This protein binds this small molecule.
Small molecule (SMILES): CC(C)(C)OC(=O)N[C@@H](CSC[C@@H](Nc1ccccc1)C(=O)NCc1cccnc1)Cc1c[nH]c2ccccc12

Binding-site contacts:
Ligand atom C13 contacts residue ILE281 of chain 2.A at 3.8 Å (hydrophobic).
Ligand atom C40 contacts residue HEM1 of chain 2.B at 3.3 Å.
Ligand atom C39 contacts residue ARG85 of chain 2.A at 3.4 Å.
Ligand atom S11 contacts residue PHE88 of chain 2.A at 3.6 Å.
Ligand atom N27 contacts residue HEM1 of chain 2.B at 2.3 Å.
Ligand atom C03 contacts residue PHE195 of chain 2.A at 3.5 Å (hydrophobic).
Ligand atom C15 contacts residue PHE284 of chain 2.A at 3.6 Å (hydrophobic).
Ligand atom C01 contacts residue GLU354 of chain 2.A at 3.2 Å.
Ligand atom C20 contacts residue PHE193 of chain 2.A at 3.8 Å (hydrophobic).
Ligand atom C38 contacts residue SER99 of chain 2.A at 3.6 Å.
Ligand atom C01 contacts residue ARG86 of chain 2.A at 3.3 Å.
Ligand atom C19 contacts residue PHE193 of chain 2.A at 3.5 Å (hydrophobic).
Ligand atom C38 contacts residue ARG85 of chain 2.A at 3.1 Å.
Ligand atom C26 contacts residue ALA285 of chain 2.A at 3.9 Å (hydrophobic).
Ligand atom C17 contacts residue PHE221 of chain 2.A at 3.3 Å (hydrophobic).
Ligand atom C10 contacts residue PHE88 of chain 2.A at 3.5 Å (hydrophobic).
Ligand atom C28 contacts residue HEM1 of chain 2.B at 3.2 Å.
Ligand atom C16 contacts residue ILE281 of chain 2.A at 3.7 Å (hydrophobic).
Ligand atom C12 contacts residue SER99 of chain 2.A at 3.2 Å.
Ligand atom O22 contacts residue SER99 of chain 2.A at 2.7 Å (h-bond).
Ligand atom C16 contacts residue PHE284 of chain 2.A at 3.9 Å (hydrophobic).
Ligand atom C16 contacts residue PHE221 of chain 2.A at 3.6 Å (hydrophobic).
Ligand atom C25 contacts residue ALA285 of chain 2.A at 3.8 Å (hydrophobic).
Ligand atom C39 contacts residue HEM1 of chain 2.B at 3.1 Å.
Ligand atom C20 contacts residue PHE284 of chain 2.A at 3.5 Å (hydrophobic).
Ligand atom C30 contacts residue PHE284 of chain 2.A at 3.5 Å (hydrophobic).
Ligand atom C04 contacts residue PHE195 of chain 2.A at 3.5 Å (hydrophobic).
Ligand atom C17 contacts residue PHE284 of chain 2.A at 3.5 Å (hydrophobic).
Ligand atom C26 contacts residue HEM1 of chain 2.B at 3.0 Å.
Ligand atom C18 contacts residue PHE284 of chain 2.A at 3.5 Å (hydrophobic).
Ligand atom C04 contacts residue PHE88 of chain 2.A at 3.6 Å (hydrophobic).
Ligand atom C24 contacts residue PHE284 of chain 2.A at 3.5 Å (hydrophobic).
Ligand atom C13 contacts residue SER99 of chain 2.A at 3.5 Å.
Ligand atom C21 contacts residue SER99 of chain 2.A at 3.4 Å.
Ligand atom C24 contacts residue ALA285 of chain 2.A at 3.5 Å (hydrophobic).
Ligand atom N23 contacts residue PHE284 of chain 2.A at 3.3 Å.
Ligand atom S11 contacts residue ILE100 of chain 2.A at 3.6 Å.
Ligand atom C19 contacts residue PHE284 of chain 2.A at 3.6 Å (hydrophobic).
Ligand atom C18 contacts residue PHE221 of chain 2.A at 3.9 Å (hydrophobic).
Ligand atom C29 contacts residue THR289 of chain 2.A at 3.8 Å.

Sequence of chain 2.A:
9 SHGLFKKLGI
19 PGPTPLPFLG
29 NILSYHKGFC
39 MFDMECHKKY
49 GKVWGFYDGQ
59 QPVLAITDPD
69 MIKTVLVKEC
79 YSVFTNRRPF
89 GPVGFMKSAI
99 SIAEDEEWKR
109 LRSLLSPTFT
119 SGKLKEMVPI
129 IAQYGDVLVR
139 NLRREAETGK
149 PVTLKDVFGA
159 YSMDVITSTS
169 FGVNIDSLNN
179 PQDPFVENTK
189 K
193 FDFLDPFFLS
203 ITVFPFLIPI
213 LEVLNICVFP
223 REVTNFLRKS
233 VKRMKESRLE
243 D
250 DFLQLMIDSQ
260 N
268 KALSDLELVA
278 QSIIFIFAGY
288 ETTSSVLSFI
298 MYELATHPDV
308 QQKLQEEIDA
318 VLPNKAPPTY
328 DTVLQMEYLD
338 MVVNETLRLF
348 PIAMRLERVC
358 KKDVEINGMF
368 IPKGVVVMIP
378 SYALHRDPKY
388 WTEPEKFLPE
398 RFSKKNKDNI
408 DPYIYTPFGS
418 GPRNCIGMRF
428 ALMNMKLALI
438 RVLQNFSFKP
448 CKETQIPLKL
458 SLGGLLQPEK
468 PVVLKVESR